Binding-site contacts:
Ligand atom C3B contacts residue ARG489 of chain 1.A at 3.1 Å.
Ligand atom N7 contacts residue PHE487 of chain 1.A at 3.4 Å.
Ligand atom O1G contacts residue CA1 of chain 1.D at 3.4 Å.
Ligand atom O2G contacts residue CA1 of chain 1.D at 2.1 Å.
Ligand atom O3' contacts residue ASP626 of chain 1.A at 3.3 Å (salt-bridge).
Ligand atom O1G contacts residue THR624 of chain 1.A at 3.7 Å.
Ligand atom PA contacts residue ARG489 of chain 1.A at 3.2 Å.
Ligand atom C3B contacts residue ASN705 of chain 1.A at 3.5 Å.
Ligand atom PB contacts residue ARG489 of chain 1.A at 3.5 Å.
Ligand atom O3A contacts residue ARG489 of chain 1.A at 2.6 Å (salt-bridge).
Ligand atom N3 contacts residue GLY515 of chain 1.A at 3.3 Å.
Ligand atom O2' contacts residue LEU561 of chain 1.A at 3.5 Å.
Ligand atom C2 contacts residue GLY515 of chain 1.A at 3.5 Å.
Ligand atom C6 contacts residue PHE487 of chain 1.A at 3.5 Å (hydrophobic).
Ligand atom O2A contacts residue PHE487 of chain 1.A at 3.7 Å.
Ligand atom C2 contacts residue LYS514 of chain 1.A at 3.2 Å.
Ligand atom N1 contacts residue LYS514 of chain 1.A at 3.0 Å (salt-bridge).
Ligand atom C3' contacts residue ARG677 of chain 1.A at 3.6 Å.
Ligand atom O2A contacts residue ARG489 of chain 1.A at 2.7 Å (salt-bridge).
Ligand atom C4 contacts residue PHE487 of chain 1.A at 3.5 Å (hydrophobic).
Ligand atom O3G contacts residue CA1 of chain 1.D at 2.5 Å.
Ligand atom O2G contacts residue THR353 of chain 1.A at 3.1 Å.
Ligand atom PG contacts residue ASP351 of chain 1.A at 3.1 Å.
Ligand atom O3G contacts residue ASN705 of chain 1.A at 2.6 Å (h-bond).
Ligand atom PG contacts residue ASN705 of chain 1.A at 3.6 Å.
Ligand atom O2' contacts residue CYS560 of chain 1.A at 3.7 Å.
Ligand atom O1A contacts residue ARG489 of chain 1.A at 3.1 Å (salt-bridge).
Ligand atom O3G contacts residue ASP702 of chain 1.A at 3.5 Å (salt-bridge).
Ligand atom O1G contacts residue ASP351 of chain 1.A at 2.8 Å (salt-bridge).
Ligand atom O1G contacts residue THR353 of chain 1.A at 3.4 Å.
Ligand atom C5 contacts residue PHE487 of chain 1.A at 3.3 Å (hydrophobic).
Ligand atom O3' contacts residue ARG677 of chain 1.A at 2.9 Å (salt-bridge).
Ligand atom O2B contacts residue ARG559 of chain 1.A at 3.6 Å.
Ligand atom N6 contacts residue GLU442 of chain 1.A at 3.3 Å (salt-bridge).
Ligand atom PG contacts residue CA1 of chain 1.D at 2.7 Å.
Ligand atom C4' contacts residue ARG677 of chain 1.A at 3.3 Å.
Ligand atom O2G contacts residue ASP351 of chain 1.A at 3.4 Å (salt-bridge).
Ligand atom O1B contacts residue THR624 of chain 1.A at 3.5 Å (h-bond).
Ligand atom O3G contacts residue ASP351 of chain 1.A at 2.7 Å (salt-bridge).
Ligand atom C8 contacts residue PHE487 of chain 1.A at 3.6 Å (hydrophobic).

Sequence of chain 1.A:
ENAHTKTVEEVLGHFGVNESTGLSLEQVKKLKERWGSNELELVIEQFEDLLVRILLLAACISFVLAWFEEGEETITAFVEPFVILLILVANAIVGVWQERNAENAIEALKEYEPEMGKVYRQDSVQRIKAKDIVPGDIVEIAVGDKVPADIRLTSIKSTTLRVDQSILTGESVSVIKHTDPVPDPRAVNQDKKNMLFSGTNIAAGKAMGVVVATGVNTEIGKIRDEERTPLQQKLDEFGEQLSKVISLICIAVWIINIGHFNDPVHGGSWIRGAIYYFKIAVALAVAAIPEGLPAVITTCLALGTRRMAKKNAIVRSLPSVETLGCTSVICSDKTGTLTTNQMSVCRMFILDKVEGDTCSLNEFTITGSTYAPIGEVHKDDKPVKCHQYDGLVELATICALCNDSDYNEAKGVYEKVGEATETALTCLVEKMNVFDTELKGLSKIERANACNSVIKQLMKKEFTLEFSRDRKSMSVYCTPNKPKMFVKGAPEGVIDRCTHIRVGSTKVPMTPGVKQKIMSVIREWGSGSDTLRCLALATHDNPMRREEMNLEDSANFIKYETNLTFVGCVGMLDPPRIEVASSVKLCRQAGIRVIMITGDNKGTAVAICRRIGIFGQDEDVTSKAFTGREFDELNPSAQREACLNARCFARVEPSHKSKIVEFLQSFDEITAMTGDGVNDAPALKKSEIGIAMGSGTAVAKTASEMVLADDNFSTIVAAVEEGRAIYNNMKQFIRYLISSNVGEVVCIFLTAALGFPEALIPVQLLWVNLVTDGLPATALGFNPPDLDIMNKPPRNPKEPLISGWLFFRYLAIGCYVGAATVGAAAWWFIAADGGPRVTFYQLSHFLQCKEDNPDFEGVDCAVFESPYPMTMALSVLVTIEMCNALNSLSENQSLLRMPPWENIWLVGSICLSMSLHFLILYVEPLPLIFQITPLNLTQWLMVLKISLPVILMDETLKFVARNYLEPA

A small-molecule ligand and the protein it binds are described below.
Small molecule (SMILES): Nc1ncnc2c1ncn2[C@@H]1O[C@H](CO[P](=O)(O)O[P](=O)(O)CP(=O)(O)O)[C@@H](O)[C@H]1O